Sequence of chain 3.A:
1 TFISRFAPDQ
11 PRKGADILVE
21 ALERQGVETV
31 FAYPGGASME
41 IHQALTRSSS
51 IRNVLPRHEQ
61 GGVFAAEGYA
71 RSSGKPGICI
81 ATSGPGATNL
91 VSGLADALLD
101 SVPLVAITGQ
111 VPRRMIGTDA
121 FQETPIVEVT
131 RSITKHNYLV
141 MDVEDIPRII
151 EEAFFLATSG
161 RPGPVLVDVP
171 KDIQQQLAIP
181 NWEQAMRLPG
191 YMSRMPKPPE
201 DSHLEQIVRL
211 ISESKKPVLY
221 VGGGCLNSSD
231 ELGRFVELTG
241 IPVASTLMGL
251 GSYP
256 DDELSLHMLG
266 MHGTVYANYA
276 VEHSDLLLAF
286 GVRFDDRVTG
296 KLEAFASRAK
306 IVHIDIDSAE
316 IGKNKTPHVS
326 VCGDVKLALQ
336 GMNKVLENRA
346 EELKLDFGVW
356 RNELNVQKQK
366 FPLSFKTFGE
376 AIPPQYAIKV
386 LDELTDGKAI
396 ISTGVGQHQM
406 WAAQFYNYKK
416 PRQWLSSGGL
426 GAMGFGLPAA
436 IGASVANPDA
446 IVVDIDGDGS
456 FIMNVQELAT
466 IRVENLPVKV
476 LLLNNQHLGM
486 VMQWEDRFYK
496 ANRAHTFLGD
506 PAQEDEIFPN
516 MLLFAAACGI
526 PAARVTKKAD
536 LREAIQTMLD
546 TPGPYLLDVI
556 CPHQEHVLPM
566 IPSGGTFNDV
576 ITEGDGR

Binding-site contacts:
Ligand atom CB' contacts residue ARG292 of chain 3.A at 3.6 Å.
Ligand atom N1 contacts residue LYS171 of chain 2.A at 4.0 Å.
Ligand atom OD' contacts residue MET266 of chain 3.A at 3.3 Å.
Ligand atom C4' contacts residue GLY569 of chain 3.A at 4.1 Å.
Ligand atom C9' contacts residue MET115 of chain 2.A at 4.1 Å (hydrophobic).
Ligand atom C10 contacts residue ALA37 of chain 2.A at 3.6 Å (hydrophobic).
Ligand atom C10 contacts residue LYS171 of chain 2.A at 3.7 Å.
Ligand atom OD' contacts residue ARG292 of chain 3.A at 2.7 Å (salt-bridge).
Ligand atom OC' contacts residue ASP291 of chain 3.A at 3.5 Å.
Ligand atom C7' contacts residue ARG114 of chain 2.A at 3.5 Å.
Ligand atom C7 contacts residue TRP489 of chain 3.A at 3.9 Å (hydrophobic).
Ligand atom C3' contacts residue ASP291 of chain 3.A at 4.1 Å.
Ligand atom C7 contacts residue PHE121 of chain 2.A at 3.6 Å (hydrophobic).
Ligand atom CA' contacts residue GLY569 of chain 3.A at 3.5 Å.
Ligand atom OC' contacts residue PHE121 of chain 2.A at 3.4 Å.
Ligand atom O6 contacts residue LYS171 of chain 2.A at 2.9 Å.
Ligand atom C7 contacts residue ARG292 of chain 3.A at 3.6 Å.
Ligand atom C4' contacts residue ASP291 of chain 3.A at 3.6 Å.
Ligand atom C5 contacts residue LYS171 of chain 2.A at 3.7 Å.
Ligand atom C7' contacts residue MET115 of chain 2.A at 3.5 Å (hydrophobic).
Ligand atom C9 contacts residue SER83 of chain 2.A at 3.4 Å.
Ligand atom C9' contacts residue GLY569 of chain 3.A at 3.7 Å.
Ligand atom C5' contacts residue MET115 of chain 2.A at 3.9 Å (hydrophobic).
Ligand atom N1 contacts residue SER568 of chain 3.A at 3.8 Å.
Ligand atom OC' contacts residue ARG292 of chain 3.A at 3.9 Å.
Ligand atom C6' contacts residue MET115 of chain 2.A at 3.7 Å (hydrophobic).
Ligand atom C8' contacts residue MET115 of chain 2.A at 3.8 Å (hydrophobic).
Ligand atom N1' contacts residue SER568 of chain 3.A at 3.8 Å.
Ligand atom C9 contacts residue ALA37 of chain 2.A at 3.6 Å (hydrophobic).
Ligand atom C9 contacts residue GLN122 of chain 2.A at 3.3 Å.
Ligand atom C2' contacts residue SER568 of chain 3.A at 3.6 Å.
Ligand atom C8' contacts residue ARG114 of chain 2.A at 3.1 Å.
Ligand atom C3' contacts residue SER568 of chain 3.A at 3.9 Å.
Ligand atom C5 contacts residue TRP489 of chain 3.A at 3.9 Å (hydrophobic).
Ligand atom CB' contacts residue ASP291 of chain 3.A at 3.7 Å.
Ligand atom C2 contacts residue SER568 of chain 3.A at 3.9 Å.
Ligand atom C5' contacts residue GLY569 of chain 3.A at 3.9 Å.
Ligand atom O6 contacts residue TRP489 of chain 3.A at 3.4 Å.
Ligand atom O6 contacts residue GLY36 of chain 2.A at 3.6 Å.
Ligand atom OD' contacts residue SER568 of chain 3.A at 3.8 Å.

Sequence of chain 2.A:
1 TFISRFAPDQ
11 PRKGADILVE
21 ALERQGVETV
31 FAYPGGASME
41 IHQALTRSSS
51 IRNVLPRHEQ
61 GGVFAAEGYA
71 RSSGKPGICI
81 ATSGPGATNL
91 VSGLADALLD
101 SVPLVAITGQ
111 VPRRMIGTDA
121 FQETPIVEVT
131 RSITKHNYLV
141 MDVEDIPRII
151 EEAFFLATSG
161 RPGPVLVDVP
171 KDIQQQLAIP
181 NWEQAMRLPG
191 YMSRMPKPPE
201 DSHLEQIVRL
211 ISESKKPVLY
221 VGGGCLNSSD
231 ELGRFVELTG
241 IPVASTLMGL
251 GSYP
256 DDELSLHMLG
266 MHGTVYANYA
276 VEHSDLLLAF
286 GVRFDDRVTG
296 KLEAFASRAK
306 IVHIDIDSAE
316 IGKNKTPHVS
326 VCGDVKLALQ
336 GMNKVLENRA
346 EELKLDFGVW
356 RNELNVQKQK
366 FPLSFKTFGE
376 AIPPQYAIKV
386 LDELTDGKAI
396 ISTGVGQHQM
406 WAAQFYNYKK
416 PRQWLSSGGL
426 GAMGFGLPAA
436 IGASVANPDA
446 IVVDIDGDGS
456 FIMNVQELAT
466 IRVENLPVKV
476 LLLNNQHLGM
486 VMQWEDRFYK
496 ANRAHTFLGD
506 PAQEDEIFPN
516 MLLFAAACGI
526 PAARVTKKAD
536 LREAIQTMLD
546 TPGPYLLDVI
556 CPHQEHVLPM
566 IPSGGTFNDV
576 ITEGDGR

The protein below binds the small molecule below.
Small molecule (SMILES): CC(C)[C@@]1(C)N=C(c2nc3ccccc3cc2C(=O)O)NC1=O